This protein binds this small molecule.
Small molecule (SMILES): COc1ccc(Oc2cccc([C@@H](C)Nc3nc4n(n3)C(=O)CC(C)=N4)c2)cc1

Sequence of chain 2.A:
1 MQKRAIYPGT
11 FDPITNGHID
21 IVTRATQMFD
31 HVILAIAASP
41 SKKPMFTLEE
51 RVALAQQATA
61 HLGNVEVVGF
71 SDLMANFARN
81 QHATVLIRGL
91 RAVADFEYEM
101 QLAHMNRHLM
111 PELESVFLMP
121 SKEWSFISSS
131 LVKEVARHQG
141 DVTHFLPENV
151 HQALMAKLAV

Binding-site contacts:
Ligand atom N4 contacts residue LEU73 of chain 2.A at 3.6 Å.
Ligand atom C12 contacts residue ALA37 of chain 2.A at 3.4 Å (hydrophobic).
Ligand atom N3 contacts residue LEU73 of chain 2.A at 3.7 Å.
Ligand atom C12 contacts residue PHE70 of chain 2.A at 3.8 Å (hydrophobic).
Ligand atom C contacts residue ARG88 of chain 2.A at 3.4 Å.
Ligand atom O1 contacts residue PHE70 of chain 2.A at 3.7 Å.
Ligand atom C2 contacts residue ARG88 of chain 2.A at 3.6 Å.
Ligand atom C6 contacts residue PG41 of chain 2.G at 3.7 Å.
Ligand atom C8 contacts residue PG41 of chain 2.G at 3.7 Å.
Ligand atom C9 contacts residue PG41 of chain 2.G at 3.6 Å.
Ligand atom C9 contacts residue THR10 of chain 2.A at 3.6 Å.
Ligand atom C contacts residue GLU99 of chain 2.A at 3.6 Å.
Ligand atom N1 contacts residue HIS138 of chain 12.A at 3.4 Å.
Ligand atom O contacts residue MET74 of chain 2.A at 3.7 Å.
Ligand atom C5 contacts residue PG41 of chain 2.G at 3.7 Å.
Ligand atom C1 contacts residue MET74 of chain 2.A at 3.7 Å (hydrophobic).
Ligand atom C11 contacts residue ALA37 of chain 2.A at 3.6 Å (hydrophobic).
Ligand atom C15 contacts residue HIS138 of chain 12.A at 3.5 Å.
Ligand atom C14 contacts residue SER71 of chain 2.A at 3.7 Å.
Ligand atom N contacts residue ASP72 of chain 2.A at 3.0 Å (salt-bridge).
Ligand atom C4 contacts residue PG41 of chain 2.G at 3.8 Å.
Ligand atom C5 contacts residue MET74 of chain 2.A at 3.6 Å (hydrophobic).
Ligand atom C13 contacts residue HIS138 of chain 12.A at 3.6 Å.
Ligand atom C3 contacts residue PG41 of chain 2.G at 3.8 Å.
Ligand atom C9 contacts residue ALA37 of chain 2.A at 3.6 Å (hydrophobic).
Ligand atom N contacts residue HIS138 of chain 12.A at 3.6 Å.
Ligand atom C contacts residue LEU102 of chain 2.A at 3.6 Å (hydrophobic).
Ligand atom C8 contacts residue ALA37 of chain 2.A at 3.4 Å (hydrophobic).
Ligand atom C contacts residue ASN106 of chain 2.A at 3.4 Å.
Ligand atom O2 contacts residue GLU134 of chain 12.A at 3.5 Å.
Ligand atom O contacts residue LEU102 of chain 2.A at 3.7 Å.
Ligand atom O2 contacts residue PG41 of chain 2.G at 3.2 Å.
Ligand atom C19 contacts residue ASN106 of chain 2.A at 3.5 Å.
Ligand atom C10 contacts residue ALA37 of chain 2.A at 3.7 Å (hydrophobic).
Ligand atom N4 contacts residue MET74 of chain 2.A at 2.9 Å (h-bond).
Ligand atom C14 contacts residue ASP72 of chain 2.A at 3.4 Å.
Ligand atom O contacts residue ASN106 of chain 2.A at 3.1 Å (h-bond).
Ligand atom C7 contacts residue ALA37 of chain 2.A at 3.4 Å (hydrophobic).
Ligand atom C16 contacts residue PG41 of chain 2.G at 3.7 Å.
Ligand atom C3 contacts residue PRO8 of chain 2.A at 3.7 Å (hydrophobic).

Sequence of chain 12.A:
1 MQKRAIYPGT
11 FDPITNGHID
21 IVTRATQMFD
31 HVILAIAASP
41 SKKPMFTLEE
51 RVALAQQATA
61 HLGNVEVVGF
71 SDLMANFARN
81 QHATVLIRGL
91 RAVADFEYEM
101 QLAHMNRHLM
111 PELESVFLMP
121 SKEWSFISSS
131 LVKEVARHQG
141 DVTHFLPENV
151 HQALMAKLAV